This protein binds this small molecule.
Small molecule (SMILES): Oc1ccc(/C=C/c2cc(O)cc(O)c2)cc1

Sequence of chain 1.A:
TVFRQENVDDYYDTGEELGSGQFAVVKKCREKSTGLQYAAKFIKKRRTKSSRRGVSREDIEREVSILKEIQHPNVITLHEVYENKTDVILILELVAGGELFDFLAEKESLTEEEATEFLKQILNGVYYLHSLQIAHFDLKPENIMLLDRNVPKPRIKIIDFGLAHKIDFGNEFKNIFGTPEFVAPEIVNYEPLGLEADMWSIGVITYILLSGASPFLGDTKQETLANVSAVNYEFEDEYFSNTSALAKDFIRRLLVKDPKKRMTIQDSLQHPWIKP

Binding-site contacts:
Ligand atom C11 contacts residue PHE162 of chain 1.A at 3.8 Å (hydrophobic).
Ligand atom C11 contacts residue LYS42 of chain 1.A at 3.7 Å.
Ligand atom C9 contacts residue LEU93 of chain 1.A at 3.6 Å (hydrophobic).
Ligand atom C14 contacts residue ILE77 of chain 1.A at 3.8 Å (hydrophobic).
Ligand atom C3 contacts residue GLU94 of chain 1.A at 3.6 Å.
Ligand atom C12 contacts residue PHE162 of chain 1.A at 3.3 Å (hydrophobic).
Ligand atom C9 contacts residue ILE160 of chain 1.A at 3.9 Å (hydrophobic).
Ligand atom C4 contacts residue GLU94 of chain 1.A at 3.6 Å.
Ligand atom C11 contacts residue ASP161 of chain 1.A at 3.4 Å.
Ligand atom C7 contacts residue ILE160 of chain 1.A at 3.9 Å (hydrophobic).
Ligand atom C8 contacts residue LEU93 of chain 1.A at 3.9 Å (hydrophobic).
Ligand atom C2 contacts residue LEU19 of chain 1.A at 3.8 Å (hydrophobic).
Ligand atom O1 contacts residue ASP161 of chain 1.A at 3.9 Å.
Ligand atom C14 contacts residue LEU93 of chain 1.A at 3.6 Å (hydrophobic).
Ligand atom O2 contacts residue GLU94 of chain 1.A at 2.7 Å (salt-bridge).
Ligand atom O1 contacts residue LEU68 of chain 1.A at 3.4 Å.
Ligand atom O2 contacts residue LEU95 of chain 1.A at 3.1 Å.
Ligand atom C14 contacts residue ILE160 of chain 1.A at 3.7 Å (hydrophobic).
Ligand atom C8 contacts residue ILE160 of chain 1.A at 3.7 Å (hydrophobic).
Ligand atom O3 contacts residue MET146 of chain 1.A at 3.8 Å.
Ligand atom C9 contacts residue ASP161 of chain 1.A at 3.5 Å.
Ligand atom C12 contacts residue ASP161 of chain 1.A at 3.5 Å.
Ligand atom C11 contacts residue GLU64 of chain 1.A at 3.0 Å.
Ligand atom O2 contacts residue VAL96 of chain 1.A at 2.7 Å (h-bond).
Ligand atom C13 contacts residue ILE77 of chain 1.A at 3.7 Å (hydrophobic).
Ligand atom C7 contacts residue LEU93 of chain 1.A at 3.6 Å (hydrophobic).
Ligand atom O1 contacts residue GLU64 of chain 1.A at 2.4 Å (salt-bridge).
Ligand atom C12 contacts residue GLU64 of chain 1.A at 3.1 Å.
Ligand atom C3 contacts residue VAL96 of chain 1.A at 3.9 Å (hydrophobic).
Ligand atom O1 contacts residue PHE162 of chain 1.A at 2.9 Å (h-bond).
Ligand atom C10 contacts residue ASP161 of chain 1.A at 3.5 Å.
Ligand atom C2 contacts residue VAL96 of chain 1.A at 3.8 Å (hydrophobic).
Ligand atom C10 contacts residue LYS42 of chain 1.A at 3.3 Å.
Ligand atom C4 contacts residue ALA40 of chain 1.A at 3.7 Å (hydrophobic).
Ligand atom O2 contacts residue ALA40 of chain 1.A at 3.4 Å.
Ligand atom C14 contacts residue ASP161 of chain 1.A at 3.3 Å.
Ligand atom C13 contacts residue ASP161 of chain 1.A at 3.3 Å.
Ligand atom C3 contacts residue ALA40 of chain 1.A at 3.5 Å (hydrophobic).
Ligand atom C6 contacts residue ILE160 of chain 1.A at 3.8 Å (hydrophobic).
Ligand atom O3 contacts residue LEU19 of chain 1.A at 3.7 Å.